Sequence of chain 1.A:
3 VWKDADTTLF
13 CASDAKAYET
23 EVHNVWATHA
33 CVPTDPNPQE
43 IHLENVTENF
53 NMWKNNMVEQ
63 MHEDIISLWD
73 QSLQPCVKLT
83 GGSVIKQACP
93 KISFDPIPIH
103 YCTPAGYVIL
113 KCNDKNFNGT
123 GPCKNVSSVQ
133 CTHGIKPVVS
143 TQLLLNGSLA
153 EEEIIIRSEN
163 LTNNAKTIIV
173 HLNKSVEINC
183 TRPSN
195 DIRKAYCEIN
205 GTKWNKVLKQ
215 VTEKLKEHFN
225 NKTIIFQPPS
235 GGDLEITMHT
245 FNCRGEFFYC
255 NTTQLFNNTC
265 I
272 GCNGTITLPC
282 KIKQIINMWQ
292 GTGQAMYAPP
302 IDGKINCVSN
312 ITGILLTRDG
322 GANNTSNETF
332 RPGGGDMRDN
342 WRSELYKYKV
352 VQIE

The small molecule below binds the protein below.
Small molecule (SMILES): CN1CCN(C(=O)N2CCC[C@H](C(=O)Nc3ccc(Cl)c(F)c3)C2)CC1

Binding-site contacts:
Ligand atom N12 contacts residue MET289 of chain 1.A at 3.8 Å.
Ligand atom C13 contacts residue GLU239 of chain 1.A at 3.7 Å.
Ligand atom F16 contacts residue THR143 of chain 1.A at 3.5 Å.
Ligand atom O11 contacts residue GLY336 of chain 1.A at 3.3 Å.
Ligand atom C21 contacts residue ASN288 of chain 1.A at 3.7 Å.
Ligand atom N05 contacts residue MET289 of chain 1.A at 3.6 Å.
Ligand atom N12 contacts residue GLU239 of chain 1.A at 3.6 Å.
Ligand atom CL1 contacts residue VAL141 of chain 1.A at 3.8 Å.
Ligand atom C25 contacts residue GLY336 of chain 1.A at 3.8 Å.
Ligand atom C14 contacts residue MET338 of chain 1.A at 3.5 Å (hydrophobic).
Ligand atom C20 contacts residue ASN288 of chain 1.A at 3.4 Å.
Ligand atom C08 contacts residue GLY336 of chain 1.A at 3.5 Å.
Ligand atom C04 contacts residue THR293 of chain 1.A at 3.4 Å.
Ligand atom CL1 contacts residue PHE245 of chain 1.A at 3.7 Å.
Ligand atom F16 contacts residue VAL141 of chain 1.A at 3.5 Å.
Ligand atom C10 contacts residue ASN288 of chain 1.A at 3.8 Å.
Ligand atom N12 contacts residue ASN288 of chain 1.A at 2.8 Å (h-bond).
Ligand atom C06 contacts residue MET289 of chain 1.A at 3.6 Å (hydrophobic).
Ligand atom F16 contacts residue THR244 of chain 1.A at 3.1 Å.
Ligand atom C26 contacts residue TRP290 of chain 1.A at 3.8 Å (hydrophobic).
Ligand atom C13 contacts residue ASN288 of chain 1.A at 3.6 Å.
Ligand atom C21 contacts residue GLU239 of chain 1.A at 3.5 Å.
Ligand atom F16 contacts residue SER142 of chain 1.A at 3.6 Å.
Ligand atom C22 contacts residue ASP237 of chain 1.A at 3.8 Å.
Ligand atom C09 contacts residue ASN288 of chain 1.A at 3.7 Å.
Ligand atom C17 contacts residue THR244 of chain 1.A at 3.8 Å.
Ligand atom C22 contacts residue ASN288 of chain 1.A at 3.5 Å.
Ligand atom N12 contacts residue TRP290 of chain 1.A at 3.6 Å.
Ligand atom CL1 contacts residue PHE251 of chain 1.A at 3.6 Å.
Ligand atom C15 contacts residue MET338 of chain 1.A at 3.7 Å (hydrophobic).
Ligand atom F16 contacts residue MET338 of chain 1.A at 3.4 Å.
Ligand atom C04 contacts residue GLY292 of chain 1.A at 3.6 Å.
Ligand atom O24 contacts residue THR293 of chain 1.A at 3.7 Å.
Ligand atom C09 contacts residue MET289 of chain 1.A at 3.5 Å (hydrophobic).
Ligand atom C20 contacts residue ILE287 of chain 1.A at 3.6 Å (hydrophobic).
Ligand atom C19 contacts residue PHE251 of chain 1.A at 3.8 Å (hydrophobic).
Ligand atom C15 contacts residue VAL141 of chain 1.A at 3.7 Å (hydrophobic).
Ligand atom C25 contacts residue MET289 of chain 1.A at 3.8 Å (hydrophobic).
Ligand atom C25 contacts residue TRP290 of chain 1.A at 3.1 Å (hydrophobic).
Ligand atom C22 contacts residue GLU239 of chain 1.A at 3.8 Å.